Binding-site contacts:
Ligand atom C5 contacts residue ASN204 of chain 1.D at 3.7 Å.
Ligand atom C3 contacts residue ASN204 of chain 1.D at 3.7 Å.
Ligand atom N2 contacts residue ASN204 of chain 1.D at 2.8 Å (h-bond).
Ligand atom C4 contacts residue ASN204 of chain 1.D at 4.2 Å.
Ligand atom C8 contacts residue SER244 of chain 1.D at 3.3 Å.
Ligand atom C1 contacts residue THR206 of chain 1.D at 4.4 Å.
Ligand atom C1 contacts residue ASN204 of chain 1.D at 1.4 Å.
Ligand atom C2 contacts residue ASN204 of chain 1.D at 2.4 Å.
Ligand atom O7 contacts residue ASN204 of chain 1.D at 4.0 Å.
Ligand atom C7 contacts residue ASN204 of chain 1.D at 3.6 Å.
Ligand atom O5 contacts residue ASN204 of chain 1.D at 2.4 Å (h-bond).
Ligand atom C8 contacts residue GLU245 of chain 1.D at 3.3 Å.

The protein below binds the small molecule below.
Small molecule (SMILES): CC(=O)N[C@H]1[C@H](O[C@H]2[C@H](O)[C@@H](NC(C)=O)CO[C@@H]2CO)O[C@H](CO)[C@@H](O)[C@@H]1O

Sequence of chain 1.D:
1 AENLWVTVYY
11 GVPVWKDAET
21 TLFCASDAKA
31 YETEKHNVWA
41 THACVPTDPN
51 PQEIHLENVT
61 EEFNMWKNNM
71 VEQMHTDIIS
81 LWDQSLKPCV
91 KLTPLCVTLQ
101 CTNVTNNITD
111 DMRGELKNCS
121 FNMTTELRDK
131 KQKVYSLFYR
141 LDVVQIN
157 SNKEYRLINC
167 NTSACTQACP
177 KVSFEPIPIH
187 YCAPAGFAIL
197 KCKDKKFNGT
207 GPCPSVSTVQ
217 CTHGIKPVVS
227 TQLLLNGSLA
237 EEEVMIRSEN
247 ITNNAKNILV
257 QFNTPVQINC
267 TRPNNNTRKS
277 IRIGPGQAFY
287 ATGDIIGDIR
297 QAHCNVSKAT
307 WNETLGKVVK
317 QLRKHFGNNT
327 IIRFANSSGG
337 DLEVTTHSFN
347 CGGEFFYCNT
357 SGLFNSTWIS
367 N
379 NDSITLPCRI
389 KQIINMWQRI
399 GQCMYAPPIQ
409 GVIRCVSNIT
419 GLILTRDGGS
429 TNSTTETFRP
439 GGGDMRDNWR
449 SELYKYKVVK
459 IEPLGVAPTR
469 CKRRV